A protein and the small-molecule ligand that binds it are described below.
Small molecule (SMILES): CC(C)C[C@@H](CO)NC(=O)C[C@H](O)[C@H](CC(C)C)NC(=O)[C@H](Cc1cnc[nH]1)NC(=O)[C@H](Cc1ccccc1)NC(=O)[C@@H]1CCCN1

Sequence of chain 1.A:
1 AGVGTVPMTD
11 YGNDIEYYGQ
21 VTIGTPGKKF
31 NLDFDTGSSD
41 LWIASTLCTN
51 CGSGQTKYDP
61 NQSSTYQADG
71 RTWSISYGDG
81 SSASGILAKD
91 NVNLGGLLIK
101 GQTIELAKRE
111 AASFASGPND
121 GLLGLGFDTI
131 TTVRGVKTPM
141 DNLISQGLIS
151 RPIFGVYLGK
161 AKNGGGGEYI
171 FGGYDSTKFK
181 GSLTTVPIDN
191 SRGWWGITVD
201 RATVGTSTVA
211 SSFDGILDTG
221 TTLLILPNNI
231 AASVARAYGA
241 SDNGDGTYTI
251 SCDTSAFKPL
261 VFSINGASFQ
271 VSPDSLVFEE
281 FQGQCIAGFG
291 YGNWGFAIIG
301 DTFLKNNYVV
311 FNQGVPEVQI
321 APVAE

Binding-site contacts:
Ligand atom ND1 contacts residue THR221 of chain 1.A at 3.3 Å (h-bond).
Ligand atom O contacts residue THR222 of chain 1.A at 3.2 Å (h-bond).
Ligand atom CD2 contacts residue ASP33 of chain 1.A at 3.3 Å.
Ligand atom O contacts residue GLY78 of chain 1.A at 3.4 Å (h-bond).
Ligand atom CM contacts residue ASP218 of chain 1.A at 3.1 Å.
Ligand atom OH contacts residue ASP35 of chain 1.A at 2.6 Å (salt-bridge).
Ligand atom CH contacts residue ASP35 of chain 1.A at 3.5 Å.
Ligand atom OH contacts residue ASP218 of chain 1.A at 2.6 Å (salt-bridge).
Ligand atom CG contacts residue GLY37 of chain 1.A at 3.6 Å.
Ligand atom O contacts residue GLY78 of chain 1.A at 2.8 Å (h-bond).
Ligand atom CA contacts residue THR222 of chain 1.A at 3.6 Å.
Ligand atom CB contacts residue THR222 of chain 1.A at 3.7 Å.
Ligand atom CZ contacts residue GLU16 of chain 1.A at 3.3 Å.
Ligand atom CH contacts residue ASP218 of chain 1.A at 3.4 Å.
Ligand atom N contacts residue THR221 of chain 1.A at 3.7 Å.
Ligand atom CD contacts residue PHE278 of chain 1.A at 3.7 Å (hydrophobic).
Ligand atom O contacts residue THR221 of chain 1.A at 3.4 Å.
Ligand atom CA contacts residue ASP79 of chain 1.A at 3.7 Å.
Ligand atom N contacts residue THR222 of chain 1.A at 2.6 Å (h-bond).
Ligand atom CD2 contacts residue TRP294 of chain 1.A at 3.7 Å (hydrophobic).
Ligand atom N contacts residue GLY37 of chain 1.A at 3.5 Å (h-bond).
Ligand atom N contacts residue GLY220 of chain 1.A at 3.4 Å (h-bond).
Ligand atom C contacts residue THR222 of chain 1.A at 3.3 Å.
Ligand atom C contacts residue GLY78 of chain 1.A at 3.6 Å.
Ligand atom CA contacts residue THR221 of chain 1.A at 3.6 Å.
Ligand atom CB contacts residue THR222 of chain 1.A at 3.7 Å.
Ligand atom CB contacts residue GLY37 of chain 1.A at 3.6 Å.
Ligand atom OH contacts residue GLY220 of chain 1.A at 3.7 Å.
Ligand atom CD2 contacts residue GLY78 of chain 1.A at 3.6 Å.
Ligand atom CB contacts residue GLY220 of chain 1.A at 3.2 Å.
Ligand atom O contacts residue TYR77 of chain 1.A at 3.2 Å.
Ligand atom CD1 contacts residue SER81 of chain 1.A at 3.6 Å.
Ligand atom N contacts residue ASP79 of chain 1.A at 3.1 Å (salt-bridge).
Ligand atom O contacts residue ASP79 of chain 1.A at 2.8 Å (salt-bridge).
Ligand atom CE1 contacts residue GLU16 of chain 1.A at 3.0 Å.
Ligand atom CA contacts residue THR222 of chain 1.A at 3.2 Å.
Ligand atom CD1 contacts residue ASP79 of chain 1.A at 3.4 Å.
Ligand atom CE2 contacts residue ILE15 of chain 1.A at 3.4 Å (hydrophobic).
Ligand atom NE2 contacts residue TRP294 of chain 1.A at 3.3 Å.
Ligand atom CD2 contacts residue ILE15 of chain 1.A at 3.4 Å (hydrophobic).